This small molecule binds to this protein.
Small molecule (SMILES): CC(C)(CO[P](=O)(O)O[P](=O)(O)OC[C@H]1O[C@@H](n2cnc3c(N)ncnc32)[C@H](O)[C@@H]1OP(=O)(O)O)[C@@H](O)C(=O)NCCC(=O)NCCNC(=O)Cc1cc(O)cc(O)c1

Sequence of chain 1.C:
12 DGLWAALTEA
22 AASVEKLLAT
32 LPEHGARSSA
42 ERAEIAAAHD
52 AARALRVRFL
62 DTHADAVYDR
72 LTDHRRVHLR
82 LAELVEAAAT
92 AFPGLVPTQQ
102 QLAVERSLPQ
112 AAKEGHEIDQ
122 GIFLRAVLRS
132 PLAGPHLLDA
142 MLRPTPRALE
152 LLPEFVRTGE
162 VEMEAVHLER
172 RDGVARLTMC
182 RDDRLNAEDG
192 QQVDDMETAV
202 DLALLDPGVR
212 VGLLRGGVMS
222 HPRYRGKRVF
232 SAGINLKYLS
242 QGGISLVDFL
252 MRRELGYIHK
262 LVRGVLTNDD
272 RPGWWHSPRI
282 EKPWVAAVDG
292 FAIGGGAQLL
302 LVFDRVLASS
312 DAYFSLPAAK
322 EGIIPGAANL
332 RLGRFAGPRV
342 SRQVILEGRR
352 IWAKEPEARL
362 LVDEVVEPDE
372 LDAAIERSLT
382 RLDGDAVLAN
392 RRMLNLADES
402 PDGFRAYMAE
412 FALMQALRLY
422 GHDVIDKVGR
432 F

Binding-site contacts:
Ligand atom CAJ contacts residue GLU189 of chain 1.C at 3.4 Å.
Ligand atom O8A contacts residue HIS222 of chain 1.C at 2.8 Å (h-bond).
Ligand atom N4P contacts residue ALA233 of chain 1.C at 2.9 Å (h-bond).
Ligand atom OAL contacts residue GLU189 of chain 1.C at 2.5 Å (salt-bridge).
Ligand atom CAG contacts residue ILE324 of chain 1.C at 3.5 Å (hydrophobic).
Ligand atom CAE contacts residue ILE235 of chain 1.C at 3.6 Å (hydrophobic).
Ligand atom N6A contacts residue ILE235 of chain 1.C at 2.7 Å (h-bond).
Ligand atom CAI contacts residue ARG254 of chain 1.C at 3.4 Å.
Ligand atom O2A contacts residue HIS222 of chain 1.C at 3.5 Å.
Ligand atom OAK contacts residue GLY327 of chain 1.C at 3.0 Å (h-bond).
Ligand atom O9A contacts residue LYS238 of chain 1.C at 2.7 Å (salt-bridge).
Ligand atom O5' contacts residue LEU186 of chain 1.C at 3.5 Å.
Ligand atom N7A contacts residue ALA233 of chain 1.C at 3.5 Å.
Ligand atom C12 contacts residue TYR225 of chain 1.C at 3.4 Å (hydrophobic).
Ligand atom OAD contacts residue GLY295 of chain 1.C at 3.4 Å.
Ligand atom OAK contacts residue GLN416 of chain 1.C at 3.2 Å (h-bond).
Ligand atom C4' contacts residue HIS222 of chain 1.C at 3.6 Å.
Ligand atom OAK contacts residue LEU251 of chain 1.C at 3.5 Å.
Ligand atom N1A contacts residue ILE235 of chain 1.C at 3.5 Å (h-bond).
Ligand atom OAD contacts residue GLY234 of chain 1.C at 3.3 Å.
Ligand atom OAK contacts residue ILE325 of chain 1.C at 3.2 Å (h-bond).
Ligand atom OAL contacts residue ARG254 of chain 1.C at 3.0 Å.
Ligand atom NAA contacts residue OXY1 of chain 1.R at 3.5 Å (h-bond).
Ligand atom OAD contacts residue ILE235 of chain 1.C at 2.8 Å (h-bond).
Ligand atom N3A contacts residue PHE432 of chain 1.C at 3.6 Å.
Ligand atom C3' contacts residue HIS222 of chain 1.C at 3.6 Å.
Ligand atom O4' contacts residue ARG185 of chain 1.C at 3.5 Å.
Ligand atom N1A contacts residue ASN236 of chain 1.C at 3.3 Å.
Ligand atom CAG contacts residue ILE325 of chain 1.C at 3.5 Å (hydrophobic).
Ligand atom C13 contacts residue ILE294 of chain 1.C at 3.4 Å (hydrophobic).
Ligand atom OAD contacts residue GLY296 of chain 1.C at 3.0 Å (h-bond).
Ligand atom O5A contacts residue TYR225 of chain 1.C at 2.4 Å (h-bond).
Ligand atom C2A contacts residue ASN236 of chain 1.C at 3.4 Å.
Ligand atom C6A contacts residue ILE235 of chain 1.C at 3.6 Å (hydrophobic).
Ligand atom O2' contacts residue LYS238 of chain 1.C at 3.4 Å (salt-bridge).
Ligand atom OAL contacts residue GLY296 of chain 1.C at 3.4 Å.
Ligand atom C6P contacts residue ALA233 of chain 1.C at 3.4 Å (hydrophobic).
Ligand atom N1A contacts residue LEU237 of chain 1.C at 3.1 Å (h-bond).
Ligand atom O3' contacts residue HIS222 of chain 1.C at 3.5 Å (h-bond).
Ligand atom N6A contacts residue ALA233 of chain 1.C at 3.1 Å (h-bond).